Sequence of chain 1.A:
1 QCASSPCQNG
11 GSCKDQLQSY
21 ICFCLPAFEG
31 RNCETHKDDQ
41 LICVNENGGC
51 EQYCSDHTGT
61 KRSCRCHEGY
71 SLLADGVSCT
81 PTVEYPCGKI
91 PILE

Sequence of chain 1.C:
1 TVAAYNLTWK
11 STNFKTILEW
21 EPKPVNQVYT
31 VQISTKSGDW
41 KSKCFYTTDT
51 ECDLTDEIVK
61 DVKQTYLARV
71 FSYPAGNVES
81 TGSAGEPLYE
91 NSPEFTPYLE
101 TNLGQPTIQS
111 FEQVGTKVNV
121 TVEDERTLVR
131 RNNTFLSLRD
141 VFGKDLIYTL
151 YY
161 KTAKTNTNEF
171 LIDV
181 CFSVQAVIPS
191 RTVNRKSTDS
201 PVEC

Binding-site contacts:
Ligand atom C4 contacts residue GLY10 of chain 1.A at 3.5 Å.
Ligand atom C5 contacts residue PHE23 of chain 1.A at 3.8 Å (hydrophobic).
Ligand atom C6 contacts residue SER12 of chain 1.A at 3.8 Å.
Ligand atom O2 contacts residue SER12 of chain 1.A at 3.0 Å (h-bond).
Ligand atom C1 contacts residue ARG126 of chain 1.C at 3.2 Å.
Ligand atom O5 contacts residue SER12 of chain 1.A at 2.0 Å (h-bond).
Ligand atom C6 contacts residue PHE135 of chain 1.C at 3.8 Å (hydrophobic).
Ligand atom O4 contacts residue SER12 of chain 1.A at 4.0 Å.
Ligand atom C2 contacts residue SER12 of chain 1.A at 2.4 Å.
Ligand atom C5 contacts residue GLY11 of chain 1.A at 4.4 Å.
Ligand atom C5 contacts residue SER12 of chain 1.A at 2.4 Å.
Ligand atom O3 contacts residue SER12 of chain 1.A at 4.3 Å.
Ligand atom C5 contacts residue ARG126 of chain 1.C at 4.3 Å.
Ligand atom C4 contacts residue SER12 of chain 1.A at 3.2 Å.
Ligand atom C3 contacts residue SER12 of chain 1.A at 2.9 Å.
Ligand atom C1 contacts residue SER12 of chain 1.A at 1.3 Å.
Ligand atom C6 contacts residue PHE23 of chain 1.A at 3.5 Å (hydrophobic).
Ligand atom C6 contacts residue CYS24 of chain 1.A at 3.7 Å (hydrophobic).
Ligand atom C3 contacts residue GLY11 of chain 1.A at 4.3 Å.
Ligand atom C3 contacts residue GLY10 of chain 1.A at 3.2 Å.
Ligand atom C6 contacts residue ARG126 of chain 1.C at 4.5 Å.
Ligand atom C5 contacts residue GLY10 of chain 1.A at 4.3 Å.
Ligand atom O3 contacts residue GLY10 of chain 1.A at 3.2 Å (h-bond).
Ligand atom C6 contacts residue LEU25 of chain 1.A at 4.3 Å (hydrophobic).
Ligand atom O5 contacts residue ARG126 of chain 1.C at 3.1 Å (salt-bridge).

The protein below binds the small molecule below.
Small molecule (SMILES): C[C@@H]1O[C@@H](O)[C@@H](O)[C@H](O)[C@@H]1O